Sequence of chain 1.A:
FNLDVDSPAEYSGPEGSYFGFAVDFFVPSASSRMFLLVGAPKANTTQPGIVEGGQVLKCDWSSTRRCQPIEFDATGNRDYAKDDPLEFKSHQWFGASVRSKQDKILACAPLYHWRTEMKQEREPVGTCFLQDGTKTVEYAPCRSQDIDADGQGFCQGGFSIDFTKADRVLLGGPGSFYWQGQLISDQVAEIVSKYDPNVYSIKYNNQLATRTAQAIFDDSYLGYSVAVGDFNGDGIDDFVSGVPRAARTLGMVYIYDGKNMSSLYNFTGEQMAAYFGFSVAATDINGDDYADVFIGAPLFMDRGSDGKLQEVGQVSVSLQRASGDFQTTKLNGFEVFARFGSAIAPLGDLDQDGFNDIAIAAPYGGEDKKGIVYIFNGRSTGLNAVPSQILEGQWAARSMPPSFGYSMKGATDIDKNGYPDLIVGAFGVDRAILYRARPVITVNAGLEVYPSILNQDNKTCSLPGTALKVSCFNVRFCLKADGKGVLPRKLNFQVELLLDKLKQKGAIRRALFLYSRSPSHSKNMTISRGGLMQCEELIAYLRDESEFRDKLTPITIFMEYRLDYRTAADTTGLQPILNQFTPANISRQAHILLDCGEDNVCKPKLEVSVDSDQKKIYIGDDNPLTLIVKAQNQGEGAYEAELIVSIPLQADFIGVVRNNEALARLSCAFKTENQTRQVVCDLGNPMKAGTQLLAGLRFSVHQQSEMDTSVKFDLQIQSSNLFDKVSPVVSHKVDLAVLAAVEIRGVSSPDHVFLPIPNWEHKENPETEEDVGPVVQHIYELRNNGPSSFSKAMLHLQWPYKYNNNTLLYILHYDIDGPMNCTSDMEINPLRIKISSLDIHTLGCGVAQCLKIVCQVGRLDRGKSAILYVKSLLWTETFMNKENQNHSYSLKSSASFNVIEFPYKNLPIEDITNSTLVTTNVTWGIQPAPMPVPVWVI

A protein and the small-molecule ligand that binds it are described below.
Small molecule (SMILES): CC(=O)N[C@H]1[C@H](O[C@H]2[C@H](O)[C@@H](NC(C)=O)CO[C@@H]2CO)O[C@H](CO)[C@@H](O)[C@@H]1O

Binding-site contacts:
Ligand atom O7 contacts residue ASN943 of chain 1.A at 3.4 Å (h-bond).
Ligand atom N2 contacts residue ASN943 of chain 1.A at 3.0 Å (h-bond).
Ligand atom C8 contacts residue THR942 of chain 1.A at 3.3 Å.
Ligand atom C7 contacts residue ASN943 of chain 1.A at 3.2 Å.
Ligand atom C5 contacts residue ASN943 of chain 1.A at 3.6 Å.
Ligand atom C7 contacts residue THR942 of chain 1.A at 3.4 Å.
Ligand atom O5 contacts residue ASN943 of chain 1.A at 2.4 Å (h-bond).
Ligand atom N2 contacts residue THR942 of chain 1.A at 4.5 Å.
Ligand atom C4 contacts residue ASN943 of chain 1.A at 4.3 Å.
Ligand atom C1 contacts residue ASN943 of chain 1.A at 1.4 Å.
Ligand atom C8 contacts residue ASN943 of chain 1.A at 4.1 Å.
Ligand atom C3 contacts residue ASN943 of chain 1.A at 3.8 Å.
Ligand atom C2 contacts residue ASN943 of chain 1.A at 2.5 Å.
Ligand atom O7 contacts residue THR942 of chain 1.A at 3.1 Å (h-bond).